Sequence of chain 59.B:
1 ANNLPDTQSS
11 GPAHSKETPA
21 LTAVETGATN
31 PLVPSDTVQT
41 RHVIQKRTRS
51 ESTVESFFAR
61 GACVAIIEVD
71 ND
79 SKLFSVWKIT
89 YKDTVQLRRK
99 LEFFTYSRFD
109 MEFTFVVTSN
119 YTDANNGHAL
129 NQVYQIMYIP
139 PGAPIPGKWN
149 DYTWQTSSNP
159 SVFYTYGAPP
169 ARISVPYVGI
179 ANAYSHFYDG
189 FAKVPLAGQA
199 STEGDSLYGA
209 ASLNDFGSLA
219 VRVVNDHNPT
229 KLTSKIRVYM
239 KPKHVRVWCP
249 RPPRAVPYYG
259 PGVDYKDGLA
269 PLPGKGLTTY

Binding-site contacts:
Ligand atom C9 contacts residue VAL176 of chain 59.B at 3.6 Å (hydrophobic).
Ligand atom C20 contacts residue LEU217 of chain 59.B at 3.8 Å (hydrophobic).
Ligand atom C14 contacts residue TYR136 of chain 59.B at 3.5 Å (hydrophobic).
Ligand atom C16 contacts residue TYR136 of chain 59.B at 3.8 Å (hydrophobic).
Ligand atom C16 contacts residue ALA24 of chain 58.E at 3.8 Å (hydrophobic).
Ligand atom C17 contacts residue TYR136 of chain 59.B at 3.7 Å (hydrophobic).
Ligand atom C21 contacts residue TYR182 of chain 59.B at 3.8 Å (hydrophobic).
Ligand atom C7 contacts residue MET109 of chain 59.B at 3.3 Å (hydrophobic).
Ligand atom CL2 contacts residue ILE25 of chain 58.E at 3.4 Å.
Ligand atom C7 contacts residue PHE214 of chain 59.B at 3.5 Å (hydrophobic).
Ligand atom C9 contacts residue PHE214 of chain 59.B at 3.7 Å (hydrophobic).
Ligand atom C21 contacts residue HIS184 of chain 59.B at 3.6 Å.
Ligand atom CL2 contacts residue TYR136 of chain 59.B at 3.6 Å.
Ligand atom C3 contacts residue MET109 of chain 59.B at 3.7 Å (hydrophobic).
Ligand atom C21 contacts residue SER105 of chain 59.B at 3.8 Å.
Ligand atom CL3 contacts residue LEU217 of chain 59.B at 3.8 Å.
Ligand atom C11 contacts residue ILE87 of chain 59.B at 3.8 Å (hydrophobic).
Ligand atom C2 contacts residue PHE214 of chain 59.B at 3.6 Å (hydrophobic).
Ligand atom O2 contacts residue VAL173 of chain 59.B at 3.4 Å.
Ligand atom C5 contacts residue TYR89 of chain 59.B at 3.5 Å (hydrophobic).
Ligand atom O3 contacts residue TYR89 of chain 59.B at 3.6 Å.
Ligand atom C13 contacts residue ILE87 of chain 59.B at 3.7 Å (hydrophobic).
Ligand atom C8 contacts residue MET109 of chain 59.B at 3.4 Å (hydrophobic).
Ligand atom C12 contacts residue PHE111 of chain 59.B at 3.8 Å (hydrophobic).
Ligand atom O1 contacts residue MET109 of chain 59.B at 3.7 Å.
Ligand atom C10 contacts residue TYR136 of chain 59.B at 3.5 Å (hydrophobic).
Ligand atom C13 contacts residue MET109 of chain 59.B at 3.4 Å (hydrophobic).
Ligand atom C17 contacts residue ALA24 of chain 58.E at 3.7 Å (hydrophobic).
Ligand atom CL2 contacts residue ALA24 of chain 58.E at 3.5 Å.
Ligand atom C20 contacts residue ILE171 of chain 59.B at 3.8 Å (hydrophobic).
Ligand atom O1 contacts residue PHE214 of chain 59.B at 3.8 Å.
Ligand atom C13 contacts residue PHE111 of chain 59.B at 3.7 Å (hydrophobic).
Ligand atom C6 contacts residue TYR89 of chain 59.B at 3.7 Å (hydrophobic).
Ligand atom CL3 contacts residue PHE111 of chain 59.B at 3.8 Å.
Ligand atom O1 contacts residue ILE87 of chain 59.B at 3.7 Å.
Ligand atom C19 contacts residue LEU217 of chain 59.B at 3.8 Å (hydrophobic).
Ligand atom C4 contacts residue MET109 of chain 59.B at 3.8 Å (hydrophobic).
Ligand atom C1 contacts residue TYR182 of chain 59.B at 3.8 Å (hydrophobic).
Ligand atom O3 contacts residue PHE107 of chain 59.B at 3.6 Å.
Ligand atom C12 contacts residue ILE87 of chain 59.B at 3.8 Å (hydrophobic).

A small-molecule ligand and the protein it binds are described below.
Small molecule (SMILES): COc1ccc(OCc2ccc(COc3c(Cl)cccc3Cl)cc2)c(Cl)c1

Sequence of chain 58.E:
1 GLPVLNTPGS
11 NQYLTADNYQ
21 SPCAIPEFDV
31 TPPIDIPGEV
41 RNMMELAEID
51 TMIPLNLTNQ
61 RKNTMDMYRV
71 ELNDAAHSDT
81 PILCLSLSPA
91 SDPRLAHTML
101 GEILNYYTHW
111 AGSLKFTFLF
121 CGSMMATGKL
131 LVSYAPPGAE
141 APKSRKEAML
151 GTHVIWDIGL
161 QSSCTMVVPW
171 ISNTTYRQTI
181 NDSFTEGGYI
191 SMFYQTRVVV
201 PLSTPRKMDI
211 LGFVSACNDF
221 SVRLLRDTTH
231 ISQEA